Sequence of chain 1.Z:
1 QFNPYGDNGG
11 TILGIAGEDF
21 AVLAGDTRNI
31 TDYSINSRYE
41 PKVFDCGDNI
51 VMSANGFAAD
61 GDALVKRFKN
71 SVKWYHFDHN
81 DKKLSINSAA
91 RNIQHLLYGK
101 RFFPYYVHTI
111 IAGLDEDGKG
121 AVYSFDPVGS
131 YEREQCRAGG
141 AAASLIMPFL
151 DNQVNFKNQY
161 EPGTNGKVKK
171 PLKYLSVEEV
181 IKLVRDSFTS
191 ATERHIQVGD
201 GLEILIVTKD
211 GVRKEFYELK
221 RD

Binding-site contacts:
Ligand atom C14 contacts residue GLY47 of chain 1.Y at 3.4 Å.
Ligand atom C18 contacts residue GLY47 of chain 1.Y at 3.9 Å.
Ligand atom N16 contacts residue GLY47 of chain 1.Y at 2.8 Å (h-bond).
Ligand atom C17 contacts residue GLY47 of chain 1.Y at 3.9 Å.
Ligand atom C21 contacts residue VAL31 of chain 1.Y at 3.8 Å (hydrophobic).
Ligand atom C24 contacts residue THR21 of chain 1.Y at 3.9 Å.
Ligand atom O33 contacts residue ALA46 of chain 1.Y at 4.0 Å.
Ligand atom C19 contacts residue ALA49 of chain 1.Y at 4.0 Å (hydrophobic).
Ligand atom C20 contacts residue MET45 of chain 1.Y at 3.3 Å (hydrophobic).
Ligand atom O33 contacts residue THR1 of chain 1.Y at 2.4 Å (h-bond).
Ligand atom O34 contacts residue ALA20 of chain 1.Y at 3.5 Å.
Ligand atom O32 contacts residue ALA49 of chain 1.Y at 3.1 Å (h-bond).
Ligand atom C17 contacts residue ARG19 of chain 1.Y at 4.1 Å.
Ligand atom O32 contacts residue GLY48 of chain 1.Y at 3.8 Å.
Ligand atom C18 contacts residue MET45 of chain 1.Y at 3.9 Å (hydrophobic).
Ligand atom C11 contacts residue THR21 of chain 1.Y at 3.9 Å.
Ligand atom N16 contacts residue THR1 of chain 1.Y at 3.6 Å (h-bond).
Ligand atom C6 contacts residue TYR106 of chain 1.Z at 3.9 Å (hydrophobic).
Ligand atom O34 contacts residue THR21 of chain 1.Y at 3.3 Å (h-bond).
Ligand atom C30 contacts residue ALA49 of chain 1.Y at 3.9 Å (hydrophobic).
Ligand atom C33 contacts residue ALA27 of chain 1.Y at 3.4 Å (hydrophobic).
Ligand atom C22 contacts residue THR1 of chain 1.Y at 1.4 Å.
Ligand atom N10 contacts residue ASP126 of chain 1.Z at 3.8 Å.
Ligand atom C25 contacts residue GLY47 of chain 1.Y at 4.1 Å.
Ligand atom C17 contacts residue THR1 of chain 1.Y at 2.4 Å.
Ligand atom C7 contacts residue ASP126 of chain 1.Z at 4.1 Å.
Ligand atom C21 contacts residue ALA49 of chain 1.Y at 3.9 Å (hydrophobic).
Ligand atom C15 contacts residue GLY47 of chain 1.Y at 3.6 Å.
Ligand atom N13 contacts residue THR21 of chain 1.Y at 3.3 Å (h-bond).
Ligand atom O31 contacts residue THR21 of chain 1.Y at 4.1 Å.
Ligand atom O32 contacts residue GLY47 of chain 1.Y at 4.0 Å.
Ligand atom O33 contacts residue GLY47 of chain 1.Y at 3.2 Å (h-bond).
Ligand atom C21 contacts residue ALA20 of chain 1.Y at 3.9 Å (hydrophobic).
Ligand atom C14 contacts residue THR21 of chain 1.Y at 4.1 Å.
Ligand atom C32 contacts residue SER130 of chain 1.Z at 4.1 Å.
Ligand atom C33 contacts residue THR21 of chain 1.Y at 4.0 Å.
Ligand atom C20 contacts residue VAL31 of chain 1.Y at 4.1 Å (hydrophobic).
Ligand atom C18 contacts residue THR1 of chain 1.Y at 2.8 Å.
Ligand atom C5 contacts residue PRO127 of chain 1.Z at 4.0 Å (hydrophobic).
Ligand atom C4 contacts residue PRO127 of chain 1.Z at 4.0 Å (hydrophobic).

This small molecule binds to this protein.
Small molecule (SMILES): CC(C)C[C@@H](CO)NC(=O)[C@H](CC(C)C)NC(=O)[C@H](CC(C)C)NC(=O)OCc1ccccc1

Sequence of chain 1.Y:
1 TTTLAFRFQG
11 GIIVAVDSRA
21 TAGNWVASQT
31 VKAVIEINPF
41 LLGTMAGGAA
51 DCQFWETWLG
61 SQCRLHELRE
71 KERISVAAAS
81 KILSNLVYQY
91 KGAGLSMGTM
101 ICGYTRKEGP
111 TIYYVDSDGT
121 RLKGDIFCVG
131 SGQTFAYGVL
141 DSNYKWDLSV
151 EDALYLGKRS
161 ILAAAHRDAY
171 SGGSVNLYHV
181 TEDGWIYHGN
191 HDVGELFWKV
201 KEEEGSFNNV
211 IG